This small molecule binds to this protein.
Small molecule (SMILES): O=C(O)[C@@H](COP(=O)(O)O)O[C@H]1O[C@H](CO)[C@@H](O)[C@H](O)[C@H]1O

Sequence of chain 2.A:
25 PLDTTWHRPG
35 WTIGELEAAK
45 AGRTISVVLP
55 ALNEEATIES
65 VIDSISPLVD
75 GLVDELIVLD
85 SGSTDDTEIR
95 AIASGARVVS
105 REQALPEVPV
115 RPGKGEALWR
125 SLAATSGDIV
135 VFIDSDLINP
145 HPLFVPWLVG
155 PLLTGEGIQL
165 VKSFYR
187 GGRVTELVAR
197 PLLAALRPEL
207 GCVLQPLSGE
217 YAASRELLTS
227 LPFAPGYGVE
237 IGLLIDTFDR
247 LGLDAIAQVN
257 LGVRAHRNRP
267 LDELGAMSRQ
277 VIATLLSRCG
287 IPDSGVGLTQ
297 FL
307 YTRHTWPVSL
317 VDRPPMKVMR

Binding-site contacts:
Ligand atom O4 contacts residue ARG260 of chain 2.A at 2.4 Å (salt-bridge).
Ligand atom O4 contacts residue TYR169 of chain 2.A at 3.3 Å (h-bond).
Ligand atom PAL contacts residue ARG189 of chain 2.A at 3.2 Å.
Ligand atom O6 contacts residue LEU213 of chain 2.A at 3.6 Å (h-bond).
Ligand atom C3 contacts residue ARG260 of chain 2.A at 3.4 Å.
Ligand atom C6 contacts residue ASP138 of chain 2.A at 3.5 Å.
Ligand atom PAL contacts residue GLY188 of chain 2.A at 3.7 Å.
Ligand atom C3 contacts residue TYR169 of chain 2.A at 3.5 Å (hydrophobic).
Ligand atom OAO contacts residue LEU270 of chain 2.A at 3.5 Å.
Ligand atom OAN contacts residue GLY187 of chain 2.A at 3.7 Å.
Ligand atom CAQ contacts residue HIS262 of chain 2.A at 3.2 Å.
Ligand atom O3 contacts residue LEU213 of chain 2.A at 3.4 Å.
Ligand atom C2 contacts residue THR191 of chain 2.A at 3.3 Å.
Ligand atom O6 contacts residue GLU236 of chain 2.A at 3.6 Å (salt-bridge).
Ligand atom O6 contacts residue LYS118 of chain 2.A at 3.4 Å (salt-bridge).
Ligand atom C3 contacts residue LEU213 of chain 2.A at 3.7 Å (hydrophobic).
Ligand atom OAM contacts residue HIS262 of chain 2.A at 3.1 Å (h-bond).
Ligand atom OAV contacts residue VAL190 of chain 2.A at 3.0 Å (h-bond).
Ligand atom O4 contacts residue GLY215 of chain 2.A at 3.2 Å (h-bond).
Ligand atom O3 contacts residue TYR169 of chain 2.A at 2.8 Å (h-bond).
Ligand atom C4 contacts residue GLY215 of chain 2.A at 3.7 Å.
Ligand atom C4 contacts residue ARG260 of chain 2.A at 3.4 Å.
Ligand atom OAU contacts residue VAL190 of chain 2.A at 3.5 Å (h-bond).
Ligand atom OAP contacts residue ARG189 of chain 2.A at 3.0 Å (salt-bridge).
Ligand atom OAN contacts residue ARG189 of chain 2.A at 2.9 Å (salt-bridge).
Ligand atom O1 contacts residue ARG260 of chain 2.A at 3.3 Å (salt-bridge).
Ligand atom OAP contacts residue GLY188 of chain 2.A at 2.5 Å (h-bond).
Ligand atom OAN contacts residue HIS262 of chain 2.A at 3.8 Å.
Ligand atom OAP contacts residue GLY187 of chain 2.A at 3.4 Å.
Ligand atom O2 contacts residue THR191 of chain 2.A at 2.4 Å (h-bond).
Ligand atom O3 contacts residue SER214 of chain 2.A at 3.1 Å.
Ligand atom OAU contacts residue GLY188 of chain 2.A at 3.6 Å.
Ligand atom C4 contacts residue LEU213 of chain 2.A at 3.2 Å (hydrophobic).
Ligand atom OAU contacts residue THR191 of chain 2.A at 3.2 Å (h-bond).
Ligand atom OAO contacts residue ARG189 of chain 2.A at 2.7 Å.
Ligand atom CAS contacts residue VAL190 of chain 2.A at 3.6 Å (hydrophobic).
Ligand atom OAV contacts residue ARG189 of chain 2.A at 3.7 Å.
Ligand atom OAV contacts residue LEU270 of chain 2.A at 3.7 Å.
Ligand atom OAN contacts residue ASN264 of chain 2.A at 2.8 Å (h-bond).
Ligand atom CAQ contacts residue ARG260 of chain 2.A at 3.3 Å.